Sequence of chain 1.B:
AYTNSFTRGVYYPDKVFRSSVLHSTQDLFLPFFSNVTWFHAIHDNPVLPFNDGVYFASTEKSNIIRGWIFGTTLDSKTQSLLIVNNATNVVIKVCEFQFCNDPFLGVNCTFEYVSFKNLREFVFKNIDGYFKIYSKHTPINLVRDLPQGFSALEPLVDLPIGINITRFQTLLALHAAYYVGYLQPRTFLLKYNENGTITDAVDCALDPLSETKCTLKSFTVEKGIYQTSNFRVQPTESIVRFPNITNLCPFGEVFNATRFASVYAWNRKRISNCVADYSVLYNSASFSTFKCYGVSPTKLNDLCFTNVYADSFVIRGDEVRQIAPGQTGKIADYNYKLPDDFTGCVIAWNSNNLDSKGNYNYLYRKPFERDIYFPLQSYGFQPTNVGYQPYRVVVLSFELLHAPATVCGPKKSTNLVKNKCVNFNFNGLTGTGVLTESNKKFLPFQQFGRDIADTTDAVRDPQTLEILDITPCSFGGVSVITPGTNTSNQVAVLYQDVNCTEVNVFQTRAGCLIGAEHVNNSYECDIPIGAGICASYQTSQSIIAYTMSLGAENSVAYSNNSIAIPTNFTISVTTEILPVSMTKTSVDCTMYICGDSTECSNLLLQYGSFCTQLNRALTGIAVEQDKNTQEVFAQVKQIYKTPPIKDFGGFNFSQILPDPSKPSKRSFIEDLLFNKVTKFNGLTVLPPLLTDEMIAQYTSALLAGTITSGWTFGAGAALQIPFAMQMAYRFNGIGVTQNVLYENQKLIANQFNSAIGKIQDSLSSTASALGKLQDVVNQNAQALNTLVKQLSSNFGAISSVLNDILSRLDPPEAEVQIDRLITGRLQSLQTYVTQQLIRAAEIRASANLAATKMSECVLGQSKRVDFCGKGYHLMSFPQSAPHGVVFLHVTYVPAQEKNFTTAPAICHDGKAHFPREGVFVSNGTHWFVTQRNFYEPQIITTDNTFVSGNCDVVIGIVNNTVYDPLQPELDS

Binding-site contacts:
Ligand atom C1 contacts residue ASN631 of chain 1.B at 1.5 Å.
Ligand atom C8 contacts residue ASN631 of chain 1.B at 3.8 Å.
Ligand atom C7 contacts residue ASN631 of chain 1.B at 3.4 Å.
Ligand atom O7 contacts residue HIS629 of chain 1.B at 4.1 Å.
Ligand atom O7 contacts residue ASN631 of chain 1.B at 3.4 Å (h-bond).
Ligand atom C2 contacts residue ASN631 of chain 1.B at 2.5 Å.
Ligand atom C3 contacts residue ASN631 of chain 1.B at 3.9 Å.
Ligand atom C8 contacts residue HIS629 of chain 1.B at 3.1 Å.
Ligand atom C7 contacts residue HIS629 of chain 1.B at 4.1 Å.
Ligand atom C8 contacts residue VAL630 of chain 1.B at 4.2 Å (hydrophobic).
Ligand atom N2 contacts residue ASN631 of chain 1.B at 3.0 Å (h-bond).
Ligand atom O5 contacts residue ASN631 of chain 1.B at 2.4 Å (h-bond).
Ligand atom C5 contacts residue ASN631 of chain 1.B at 3.8 Å.
Ligand atom C4 contacts residue ASN631 of chain 1.B at 4.3 Å.

A small-molecule ligand and the protein it binds are described below.
Small molecule (SMILES): CC(=O)N[C@@H]1[C@@H](O)[C@H](O)[C@@H](CO)O[C@H]1O